Sequence of chain 1.A:
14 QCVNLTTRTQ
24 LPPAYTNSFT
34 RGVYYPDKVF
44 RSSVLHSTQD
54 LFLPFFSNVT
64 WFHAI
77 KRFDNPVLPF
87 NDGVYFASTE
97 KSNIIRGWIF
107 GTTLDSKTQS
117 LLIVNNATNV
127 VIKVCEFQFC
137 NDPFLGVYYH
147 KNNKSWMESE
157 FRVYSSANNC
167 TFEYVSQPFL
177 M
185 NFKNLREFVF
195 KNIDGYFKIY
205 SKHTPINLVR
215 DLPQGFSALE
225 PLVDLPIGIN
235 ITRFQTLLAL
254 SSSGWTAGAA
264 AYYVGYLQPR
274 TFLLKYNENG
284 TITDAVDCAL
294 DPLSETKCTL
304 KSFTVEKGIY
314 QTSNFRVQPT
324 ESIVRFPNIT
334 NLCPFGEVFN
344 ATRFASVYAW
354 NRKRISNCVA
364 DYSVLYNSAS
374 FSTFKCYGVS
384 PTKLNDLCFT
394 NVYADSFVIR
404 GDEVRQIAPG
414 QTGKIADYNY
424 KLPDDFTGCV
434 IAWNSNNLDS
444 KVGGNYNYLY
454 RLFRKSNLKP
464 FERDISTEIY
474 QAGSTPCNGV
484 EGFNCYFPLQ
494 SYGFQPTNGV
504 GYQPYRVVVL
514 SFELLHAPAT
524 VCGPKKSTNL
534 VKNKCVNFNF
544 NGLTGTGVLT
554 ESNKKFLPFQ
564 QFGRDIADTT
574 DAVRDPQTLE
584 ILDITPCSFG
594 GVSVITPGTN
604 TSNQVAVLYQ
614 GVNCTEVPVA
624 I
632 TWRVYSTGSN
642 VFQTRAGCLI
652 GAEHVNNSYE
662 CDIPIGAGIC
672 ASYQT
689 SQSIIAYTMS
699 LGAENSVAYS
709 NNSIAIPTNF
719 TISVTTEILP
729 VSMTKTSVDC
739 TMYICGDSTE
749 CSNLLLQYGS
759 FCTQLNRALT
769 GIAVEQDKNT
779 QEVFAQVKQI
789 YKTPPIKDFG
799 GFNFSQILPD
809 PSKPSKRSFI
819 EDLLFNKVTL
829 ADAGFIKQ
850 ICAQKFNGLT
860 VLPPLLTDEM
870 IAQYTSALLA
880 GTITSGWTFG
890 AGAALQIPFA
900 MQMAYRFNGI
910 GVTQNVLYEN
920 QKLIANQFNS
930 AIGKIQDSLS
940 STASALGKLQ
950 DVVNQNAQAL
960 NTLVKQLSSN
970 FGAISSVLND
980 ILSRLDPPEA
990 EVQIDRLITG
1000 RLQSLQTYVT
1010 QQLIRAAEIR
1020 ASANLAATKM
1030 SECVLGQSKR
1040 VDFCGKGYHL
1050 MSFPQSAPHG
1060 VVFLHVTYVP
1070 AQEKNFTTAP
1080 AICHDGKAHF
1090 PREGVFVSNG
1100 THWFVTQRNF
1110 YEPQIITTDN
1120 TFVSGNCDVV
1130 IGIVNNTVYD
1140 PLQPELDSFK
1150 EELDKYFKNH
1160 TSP

Sequence of chain 1.F:
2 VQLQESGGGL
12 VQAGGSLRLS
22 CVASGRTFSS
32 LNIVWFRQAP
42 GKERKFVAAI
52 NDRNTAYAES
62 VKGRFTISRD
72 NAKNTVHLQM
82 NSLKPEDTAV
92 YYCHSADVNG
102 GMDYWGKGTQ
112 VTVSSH

Binding-site contacts:
Ligand atom C1 contacts residue ASN165 of chain 1.A at 3.6 Å.
Ligand atom O6 contacts residue ASP53 of chain 1.F at 3.9 Å.
Ligand atom O5 contacts residue ASN165 of chain 1.A at 4.2 Å.

The protein below binds the small molecule below.
Small molecule (SMILES): CC(=O)N[C@H]1[C@H](O[C@H]2[C@H](O)[C@@H](NC(C)=O)CO[C@@H]2CO)O[C@H](CO)[C@@H](O)[C@@H]1O